Sequence of chain 1.C:
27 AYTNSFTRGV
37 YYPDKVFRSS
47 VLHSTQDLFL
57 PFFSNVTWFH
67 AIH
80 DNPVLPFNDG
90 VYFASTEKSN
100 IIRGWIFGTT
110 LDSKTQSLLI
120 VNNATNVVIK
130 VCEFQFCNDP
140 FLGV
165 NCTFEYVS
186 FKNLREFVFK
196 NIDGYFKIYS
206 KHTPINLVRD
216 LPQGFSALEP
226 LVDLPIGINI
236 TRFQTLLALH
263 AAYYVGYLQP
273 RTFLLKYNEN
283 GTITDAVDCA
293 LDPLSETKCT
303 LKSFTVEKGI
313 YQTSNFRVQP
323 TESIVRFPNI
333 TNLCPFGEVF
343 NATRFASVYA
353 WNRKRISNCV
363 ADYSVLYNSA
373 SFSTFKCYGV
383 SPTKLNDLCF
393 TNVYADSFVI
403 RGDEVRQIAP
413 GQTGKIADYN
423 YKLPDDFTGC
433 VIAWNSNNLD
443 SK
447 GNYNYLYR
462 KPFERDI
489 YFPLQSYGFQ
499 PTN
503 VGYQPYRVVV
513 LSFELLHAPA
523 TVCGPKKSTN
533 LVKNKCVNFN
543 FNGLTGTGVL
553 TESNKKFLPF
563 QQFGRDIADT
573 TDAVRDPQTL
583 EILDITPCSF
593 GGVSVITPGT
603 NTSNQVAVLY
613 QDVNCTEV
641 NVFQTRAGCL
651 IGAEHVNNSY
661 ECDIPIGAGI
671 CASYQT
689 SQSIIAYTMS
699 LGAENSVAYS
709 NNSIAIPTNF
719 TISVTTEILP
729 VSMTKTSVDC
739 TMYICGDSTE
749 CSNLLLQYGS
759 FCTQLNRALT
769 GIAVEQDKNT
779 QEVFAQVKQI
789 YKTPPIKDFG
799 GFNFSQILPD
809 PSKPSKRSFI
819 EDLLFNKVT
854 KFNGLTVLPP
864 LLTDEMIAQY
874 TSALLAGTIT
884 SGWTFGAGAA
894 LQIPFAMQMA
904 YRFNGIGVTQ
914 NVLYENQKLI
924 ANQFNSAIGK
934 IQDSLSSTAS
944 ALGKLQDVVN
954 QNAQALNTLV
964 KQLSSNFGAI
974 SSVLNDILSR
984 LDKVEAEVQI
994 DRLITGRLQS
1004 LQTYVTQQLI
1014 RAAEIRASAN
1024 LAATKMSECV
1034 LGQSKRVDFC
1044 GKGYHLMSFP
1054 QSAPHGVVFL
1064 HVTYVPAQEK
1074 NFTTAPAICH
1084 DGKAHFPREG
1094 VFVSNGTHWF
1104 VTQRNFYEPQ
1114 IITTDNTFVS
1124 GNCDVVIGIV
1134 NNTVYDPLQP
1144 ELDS

Binding-site contacts:
Ligand atom C1 contacts residue THR618 of chain 1.C at 4.1 Å.
Ligand atom C5 contacts residue ASN616 of chain 1.C at 3.7 Å.
Ligand atom N2 contacts residue ASN616 of chain 1.C at 3.0 Å (h-bond).
Ligand atom C4 contacts residue ASN616 of chain 1.C at 4.2 Å.
Ligand atom C3 contacts residue ASN616 of chain 1.C at 3.8 Å.
Ligand atom O6 contacts residue THR618 of chain 1.C at 3.7 Å.
Ligand atom C7 contacts residue ASN616 of chain 1.C at 4.0 Å.
Ligand atom C8 contacts residue ASN616 of chain 1.C at 4.5 Å.
Ligand atom C5 contacts residue THR618 of chain 1.C at 4.5 Å.
Ligand atom O5 contacts residue ASN616 of chain 1.C at 2.3 Å (h-bond).
Ligand atom C2 contacts residue ASN616 of chain 1.C at 2.5 Å.
Ligand atom C1 contacts residue ASN616 of chain 1.C at 1.4 Å.
Ligand atom O5 contacts residue THR618 of chain 1.C at 3.7 Å.

This small molecule binds to this protein.
Small molecule (SMILES): CC(=O)N[C@@H]1[C@@H](O)[C@H](O)[C@@H](CO)O[C@H]1O